Sequence of chain 1.A:
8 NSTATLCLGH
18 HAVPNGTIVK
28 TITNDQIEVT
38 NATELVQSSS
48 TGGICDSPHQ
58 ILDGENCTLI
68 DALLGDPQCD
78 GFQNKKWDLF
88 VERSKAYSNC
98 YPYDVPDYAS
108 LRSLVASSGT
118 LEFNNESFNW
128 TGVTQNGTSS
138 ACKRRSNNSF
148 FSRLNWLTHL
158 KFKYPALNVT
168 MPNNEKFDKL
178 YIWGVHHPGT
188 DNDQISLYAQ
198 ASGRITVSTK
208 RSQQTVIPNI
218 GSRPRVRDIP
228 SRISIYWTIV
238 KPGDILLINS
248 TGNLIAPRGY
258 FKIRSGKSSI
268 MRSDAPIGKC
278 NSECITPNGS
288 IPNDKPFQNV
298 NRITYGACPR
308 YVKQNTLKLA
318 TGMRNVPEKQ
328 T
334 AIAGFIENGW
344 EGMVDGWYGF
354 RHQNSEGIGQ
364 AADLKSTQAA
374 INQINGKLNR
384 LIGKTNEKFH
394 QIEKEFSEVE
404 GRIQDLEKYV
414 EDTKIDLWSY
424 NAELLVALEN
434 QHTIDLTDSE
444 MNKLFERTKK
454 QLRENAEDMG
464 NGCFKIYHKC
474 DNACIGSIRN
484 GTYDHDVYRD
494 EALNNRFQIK

The small molecule below binds the protein below.
Small molecule (SMILES): CC(=O)N[C@H]1[C@H](O[C@H]2[C@H](O)[C@@H](NC(C)=O)CO[C@@H]2CO)O[C@H](CO)[C@@H](O)[C@@H]1O

Sequence of chain 2.A:
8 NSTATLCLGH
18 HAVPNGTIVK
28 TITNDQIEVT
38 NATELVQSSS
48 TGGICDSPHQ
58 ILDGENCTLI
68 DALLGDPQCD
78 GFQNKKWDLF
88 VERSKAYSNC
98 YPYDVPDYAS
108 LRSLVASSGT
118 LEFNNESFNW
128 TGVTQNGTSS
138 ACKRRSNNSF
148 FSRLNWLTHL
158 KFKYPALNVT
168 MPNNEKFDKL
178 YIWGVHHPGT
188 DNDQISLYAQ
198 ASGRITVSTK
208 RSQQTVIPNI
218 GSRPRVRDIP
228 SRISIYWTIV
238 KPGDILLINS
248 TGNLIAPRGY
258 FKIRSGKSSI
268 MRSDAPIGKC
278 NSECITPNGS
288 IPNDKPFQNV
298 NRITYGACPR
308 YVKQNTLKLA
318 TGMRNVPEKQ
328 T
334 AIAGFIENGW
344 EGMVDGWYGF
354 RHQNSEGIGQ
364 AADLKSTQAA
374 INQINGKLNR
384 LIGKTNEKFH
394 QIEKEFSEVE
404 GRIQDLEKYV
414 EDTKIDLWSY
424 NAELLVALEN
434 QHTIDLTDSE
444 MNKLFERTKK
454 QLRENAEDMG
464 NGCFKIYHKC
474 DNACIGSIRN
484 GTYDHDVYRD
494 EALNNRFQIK

Binding-site contacts:
Ligand atom C7 contacts residue SER247 of chain 1.A at 4.1 Å.
Ligand atom C7 contacts residue THR248 of chain 1.A at 4.2 Å.
Ligand atom C4 contacts residue ALA163 of chain 1.A at 3.6 Å (hydrophobic).
Ligand atom C3 contacts residue ASN246 of chain 1.A at 3.9 Å.
Ligand atom C2 contacts residue ALA163 of chain 1.A at 4.2 Å (hydrophobic).
Ligand atom C5 contacts residue NAG1 of chain 1.B at 4.2 Å.
Ligand atom O7 contacts residue NAG1 of chain 1.B at 4.2 Å.
Ligand atom O7 contacts residue THR248 of chain 1.A at 3.4 Å.
Ligand atom O5 contacts residue LEU164 of chain 1.A at 3.6 Å (h-bond).
Ligand atom O7 contacts residue ARG201 of chain 1.A at 3.9 Å.
Ligand atom C1 contacts residue ASN246 of chain 1.A at 1.5 Å.
Ligand atom O7 contacts residue ASN246 of chain 1.A at 3.7 Å.
Ligand atom C2 contacts residue ASN246 of chain 1.A at 2.5 Å.
Ligand atom C5 contacts residue ASN246 of chain 1.A at 3.7 Å.
Ligand atom O6 contacts residue THR248 of chain 1.A at 4.2 Å.
Ligand atom C8 contacts residue ILE217 of chain 2.A at 4.3 Å (hydrophobic).
Ligand atom C8 contacts residue NAG1 of chain 1.B at 3.7 Å.
Ligand atom O7 contacts residue SER247 of chain 1.A at 3.2 Å.
Ligand atom O5 contacts residue ASN246 of chain 1.A at 2.4 Å (h-bond).
Ligand atom O3 contacts residue THR248 of chain 1.A at 3.9 Å.
Ligand atom C5 contacts residue ALA163 of chain 1.A at 4.1 Å (hydrophobic).
Ligand atom C7 contacts residue ASN246 of chain 1.A at 3.5 Å.
Ligand atom O6 contacts residue NAG1 of chain 1.B at 3.6 Å.
Ligand atom C8 contacts residue ARG201 of chain 1.A at 3.7 Å.
Ligand atom C6 contacts residue ASN165 of chain 1.A at 4.2 Å.
Ligand atom N2 contacts residue ASN246 of chain 1.A at 2.9 Å (h-bond).
Ligand atom O3 contacts residue ALA163 of chain 1.A at 4.2 Å.
Ligand atom C7 contacts residue ARG201 of chain 1.A at 4.3 Å.
Ligand atom O5 contacts residue ASN165 of chain 1.A at 3.6 Å.
Ligand atom C4 contacts residue ASN246 of chain 1.A at 4.3 Å.
Ligand atom C1 contacts residue ASN165 of chain 1.A at 4.4 Å.
Ligand atom C7 contacts residue NAG1 of chain 1.B at 4.2 Å.
Ligand atom C6 contacts residue NAG1 of chain 1.B at 4.3 Å.
Ligand atom C1 contacts residue ALA163 of chain 1.A at 4.3 Å (hydrophobic).
Ligand atom O5 contacts residue ALA163 of chain 1.A at 4.1 Å.
Ligand atom C6 contacts residue ALA163 of chain 1.A at 4.0 Å (hydrophobic).
Ligand atom O6 contacts residue ASN165 of chain 1.A at 3.3 Å.
Ligand atom C1 contacts residue LEU164 of chain 1.A at 3.7 Å (hydrophobic).
Ligand atom C3 contacts residue ALA163 of chain 1.A at 4.2 Å (hydrophobic).
Ligand atom C8 contacts residue ASN246 of chain 1.A at 3.9 Å.